Sequence of chain 1.Y:
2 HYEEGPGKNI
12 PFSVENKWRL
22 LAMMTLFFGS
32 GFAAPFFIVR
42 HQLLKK

Sequence of chain 1.N:
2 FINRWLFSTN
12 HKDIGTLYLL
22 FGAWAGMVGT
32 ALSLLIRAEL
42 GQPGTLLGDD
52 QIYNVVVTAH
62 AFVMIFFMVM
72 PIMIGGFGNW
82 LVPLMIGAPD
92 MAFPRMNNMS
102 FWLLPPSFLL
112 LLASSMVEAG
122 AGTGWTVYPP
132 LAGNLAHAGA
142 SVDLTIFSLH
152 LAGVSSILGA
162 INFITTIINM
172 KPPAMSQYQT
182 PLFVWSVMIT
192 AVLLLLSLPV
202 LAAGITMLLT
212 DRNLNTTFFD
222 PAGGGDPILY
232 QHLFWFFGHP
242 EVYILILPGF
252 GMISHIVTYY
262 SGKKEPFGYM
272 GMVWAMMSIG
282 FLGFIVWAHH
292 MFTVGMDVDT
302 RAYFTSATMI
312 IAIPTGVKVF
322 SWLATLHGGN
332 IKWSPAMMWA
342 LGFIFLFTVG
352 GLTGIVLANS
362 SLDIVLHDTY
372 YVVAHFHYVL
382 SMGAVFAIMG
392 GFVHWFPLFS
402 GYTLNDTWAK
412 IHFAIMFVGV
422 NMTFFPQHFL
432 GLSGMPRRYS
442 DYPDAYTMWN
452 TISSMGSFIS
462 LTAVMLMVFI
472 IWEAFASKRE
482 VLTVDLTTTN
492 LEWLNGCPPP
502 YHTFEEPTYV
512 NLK

Sequence of chain 1.W:
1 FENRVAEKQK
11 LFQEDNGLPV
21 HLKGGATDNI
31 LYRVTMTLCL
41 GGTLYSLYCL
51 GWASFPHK

Binding-site contacts:
Ligand atom C21 contacts residue HIS42 of chain 1.Y at 3.3 Å.
Ligand atom C20 contacts residue PHE38 of chain 1.Y at 4.4 Å (hydrophobic).
Ligand atom C12 contacts residue HIS42 of chain 1.Y at 3.5 Å.
Ligand atom C21 contacts residue PHE38 of chain 1.Y at 3.4 Å (hydrophobic).
Ligand atom C21 contacts residue ILE39 of chain 1.Y at 4.2 Å (hydrophobic).
Ligand atom C4 contacts residue ARG41 of chain 1.Y at 3.5 Å.
Ligand atom C17 contacts residue PHE38 of chain 1.Y at 4.4 Å (hydrophobic).
Ligand atom C23 contacts residue MET117 of chain 1.N at 3.9 Å (hydrophobic).
Ligand atom C22 contacts residue PHE38 of chain 1.Y at 4.3 Å (hydrophobic).
Ligand atom C12 contacts residue PHE38 of chain 1.Y at 4.0 Å (hydrophobic).
Ligand atom C11 contacts residue LEU45 of chain 1.Y at 4.1 Å (hydrophobic).
Ligand atom C6 contacts residue ARG41 of chain 1.Y at 4.3 Å.
Ligand atom C7 contacts residue ARG41 of chain 1.Y at 4.1 Å.
Ligand atom C20 contacts residue MET117 of chain 1.N at 4.3 Å (hydrophobic).
Ligand atom C19 contacts residue PHE55 of chain 1.W at 3.4 Å (hydrophobic).
Ligand atom O7 contacts residue ARG41 of chain 1.Y at 3.4 Å (salt-bridge).
Ligand atom O12 contacts residue PHE38 of chain 1.Y at 3.1 Å (h-bond).
Ligand atom C23 contacts residue ILE39 of chain 1.Y at 3.7 Å (hydrophobic).
Ligand atom C24 contacts residue ILE39 of chain 1.Y at 4.1 Å (hydrophobic).
Ligand atom C21 contacts residue MET117 of chain 1.N at 3.7 Å (hydrophobic).
Ligand atom O26 contacts residue ILE39 of chain 1.Y at 3.7 Å.
Ligand atom C18 contacts residue PHE55 of chain 1.W at 3.9 Å (hydrophobic).
Ligand atom C11 contacts residue ARG41 of chain 1.Y at 4.0 Å.
Ligand atom C9 contacts residue LEU45 of chain 1.Y at 4.1 Å (hydrophobic).
Ligand atom C18 contacts residue HIS42 of chain 1.Y at 4.1 Å.
Ligand atom C5 contacts residue ARG41 of chain 1.Y at 4.4 Å.
Ligand atom C8 contacts residue ARG41 of chain 1.Y at 3.9 Å.
Ligand atom C10 contacts residue LEU45 of chain 1.Y at 4.2 Å (hydrophobic).
Ligand atom C3 contacts residue ARG41 of chain 1.Y at 4.2 Å.
Ligand atom C12 contacts residue ARG41 of chain 1.Y at 3.9 Å.
Ligand atom C9 contacts residue ARG41 of chain 1.Y at 3.5 Å.
Ligand atom C13 contacts residue ARG41 of chain 1.Y at 4.4 Å.
Ligand atom C11 contacts residue HIS42 of chain 1.Y at 3.9 Å.
Ligand atom C4 contacts residue LEU45 of chain 1.Y at 3.7 Å (hydrophobic).
Ligand atom C23 contacts residue PHE38 of chain 1.Y at 4.3 Å (hydrophobic).
Ligand atom O12 contacts residue HIS42 of chain 1.Y at 3.6 Å (h-bond).
Ligand atom C1 contacts residue LEU45 of chain 1.Y at 3.4 Å (hydrophobic).
Ligand atom O12 contacts residue ARG41 of chain 1.Y at 3.1 Å (salt-bridge).
Ligand atom C14 contacts residue ARG41 of chain 1.Y at 3.6 Å.
Ligand atom O26 contacts residue ALA35 of chain 1.Y at 3.8 Å.

This small molecule binds to this protein.
Small molecule (SMILES): C[C@H](CCC(=O)O)[C@H]1CC[C@H]2[C@@H]3[C@H](O)C[C@@H]4C[C@H](O)CC[C@]4(C)[C@H]3C[C@H](O)[C@]12C